Sequence of chain 1.A:
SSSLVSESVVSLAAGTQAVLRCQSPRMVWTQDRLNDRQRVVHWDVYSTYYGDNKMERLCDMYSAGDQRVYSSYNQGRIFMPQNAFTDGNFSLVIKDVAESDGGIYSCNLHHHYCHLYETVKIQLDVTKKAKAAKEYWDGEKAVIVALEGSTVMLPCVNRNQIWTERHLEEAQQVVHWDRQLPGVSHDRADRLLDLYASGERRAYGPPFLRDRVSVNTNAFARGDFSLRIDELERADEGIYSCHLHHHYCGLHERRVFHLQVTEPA

Binding-site contacts:
Ligand atom C3 contacts residue ASN89 of chain 1.A at 3.7 Å.
Ligand atom O6 contacts residue VAL93 of chain 1.A at 3.5 Å.
Ligand atom C8 contacts residue ARG159 of chain 1.A at 3.0 Å.
Ligand atom N2 contacts residue ASN89 of chain 1.A at 4.2 Å.
Ligand atom C8 contacts residue VAL157 of chain 1.A at 3.3 Å (hydrophobic).
Ligand atom C8 contacts residue GLY83 of chain 1.B at 4.3 Å.
Ligand atom O3 contacts residue LYS223 of chain 1.B at 4.3 Å.
Ligand atom C5 contacts residue MET153 of chain 1.A at 4.2 Å (hydrophobic).
Ligand atom C6 contacts residue MET153 of chain 1.A at 3.3 Å (hydrophobic).
Ligand atom O7 contacts residue SER98 of chain 1.B at 3.0 Å.
Ligand atom O7 contacts residue ARG159 of chain 1.A at 3.3 Å (salt-bridge).
Ligand atom C7 contacts residue GLY83 of chain 1.B at 3.4 Å.
Ligand atom C8 contacts residue SER98 of chain 1.B at 4.4 Å.
Ligand atom C4 contacts residue ASN89 of chain 1.A at 3.4 Å.
Ligand atom C5 contacts residue ASN89 of chain 1.A at 3.7 Å.
Ligand atom C8 contacts residue ASN89 of chain 1.A at 3.5 Å.
Ligand atom N2 contacts residue GLY83 of chain 1.B at 3.9 Å.
Ligand atom C5 contacts residue SER91 of chain 1.A at 4.3 Å.
Ligand atom O5 contacts residue ASN89 of chain 1.A at 3.0 Å (h-bond).
Ligand atom C2 contacts residue ASN89 of chain 1.A at 3.1 Å.
Ligand atom O5 contacts residue MET153 of chain 1.A at 4.5 Å.
Ligand atom O7 contacts residue GLY83 of chain 1.B at 2.6 Å (h-bond).
Ligand atom C1 contacts residue SER91 of chain 1.A at 4.2 Å.
Ligand atom C7 contacts residue SER98 of chain 1.B at 3.6 Å.
Ligand atom C6 contacts residue ASN89 of chain 1.A at 4.1 Å.
Ligand atom C6 contacts residue VAL93 of chain 1.A at 4.3 Å (hydrophobic).
Ligand atom C6 contacts residue SER91 of chain 1.A at 3.6 Å.
Ligand atom C7 contacts residue ARG159 of chain 1.A at 3.6 Å.
Ligand atom O5 contacts residue SER91 of chain 1.A at 3.4 Å (h-bond).
Ligand atom O7 contacts residue VAL84 of chain 1.B at 4.4 Å.
Ligand atom C1 contacts residue ASN89 of chain 1.A at 3.4 Å.
Ligand atom N2 contacts residue SER98 of chain 1.B at 4.0 Å.
Ligand atom O6 contacts residue MET153 of chain 1.A at 3.6 Å.
Ligand atom O3 contacts residue ASN89 of chain 1.A at 4.1 Å.
Ligand atom C1 contacts residue VAL157 of chain 1.A at 4.2 Å (hydrophobic).

Sequence of chain 1.B:
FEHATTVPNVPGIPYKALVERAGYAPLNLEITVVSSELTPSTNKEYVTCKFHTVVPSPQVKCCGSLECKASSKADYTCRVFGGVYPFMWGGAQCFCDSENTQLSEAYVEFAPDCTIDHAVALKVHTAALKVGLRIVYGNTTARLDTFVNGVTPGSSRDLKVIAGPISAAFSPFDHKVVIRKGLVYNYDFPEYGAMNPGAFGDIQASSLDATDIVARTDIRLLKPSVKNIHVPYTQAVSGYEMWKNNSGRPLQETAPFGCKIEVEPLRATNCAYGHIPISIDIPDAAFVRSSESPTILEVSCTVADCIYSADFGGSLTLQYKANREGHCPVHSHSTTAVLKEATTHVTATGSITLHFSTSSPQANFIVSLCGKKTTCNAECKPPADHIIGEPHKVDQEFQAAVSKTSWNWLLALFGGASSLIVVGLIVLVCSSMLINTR

A small-molecule ligand and the protein it binds are described below.
Small molecule (SMILES): CC(=O)N[C@@H]1[C@@H](O)[C@H](O)[C@@H](CO)O[C@H]1O